Sequence of chain 23.E:
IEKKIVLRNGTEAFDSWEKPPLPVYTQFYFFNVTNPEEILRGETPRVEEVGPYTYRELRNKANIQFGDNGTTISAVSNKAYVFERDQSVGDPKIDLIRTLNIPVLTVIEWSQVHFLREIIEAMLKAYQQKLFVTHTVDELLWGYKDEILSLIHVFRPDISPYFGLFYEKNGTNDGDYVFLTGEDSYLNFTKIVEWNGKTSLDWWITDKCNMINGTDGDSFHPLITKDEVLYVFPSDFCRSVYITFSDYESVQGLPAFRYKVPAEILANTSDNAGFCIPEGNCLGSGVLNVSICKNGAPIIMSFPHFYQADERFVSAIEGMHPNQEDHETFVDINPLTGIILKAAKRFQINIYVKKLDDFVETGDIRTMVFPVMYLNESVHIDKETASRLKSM

This protein binds this small molecule.
Small molecule (SMILES): CC(=O)N[C@H]1[C@H](O[C@H]2[C@H](O)[C@@H](NC(C)=O)CO[C@@H]2CO)O[C@H](CO)[C@@H](O[C@@H]2O[C@H](CO[C@H]3O[C@H](CO)[C@@H](O)[C@H](O)[C@@H]3O)[C@@H](O)[C@H](O[C@H]3O[C@H](CO)[C@@H](O)[C@H](O)[C@@H]3O)[C@@H]2O)[C@@H]1O

Binding-site contacts:
Ligand atom C8 contacts residue TYR41 of chain 23.E at 3.6 Å (hydrophobic).
Ligand atom C1 contacts residue ARG358 of chain 23.E at 3.7 Å.
Ligand atom C4 contacts residue ASN388 of chain 23.E at 4.2 Å.
Ligand atom O6 contacts residue TYR386 of chain 23.E at 4.0 Å.
Ligand atom C7 contacts residue SER390 of chain 23.E at 4.2 Å.
Ligand atom C2 contacts residue ARG358 of chain 23.E at 4.3 Å.
Ligand atom O5 contacts residue ARG358 of chain 23.E at 3.4 Å (salt-bridge).
Ligand atom C7 contacts residue GLN39 of chain 23.E at 4.1 Å.
Ligand atom N2 contacts residue ASN388 of chain 23.E at 2.9 Å (h-bond).
Ligand atom O6 contacts residue ARG358 of chain 23.E at 3.3 Å.
Ligand atom O4 contacts residue TYR41 of chain 23.E at 3.5 Å (h-bond).
Ligand atom O7 contacts residue GLN39 of chain 23.E at 2.9 Å (h-bond).
Ligand atom C2 contacts residue ASN388 of chain 23.E at 2.5 Å.
Ligand atom N2 contacts residue TYR41 of chain 23.E at 4.3 Å.
Ligand atom O6 contacts residue HIS339 of chain 23.E at 3.9 Å.
Ligand atom C5 contacts residue TYR41 of chain 23.E at 3.4 Å (hydrophobic).
Ligand atom O6 contacts residue TYR41 of chain 23.E at 3.6 Å.
Ligand atom C5 contacts residue ASN388 of chain 23.E at 3.6 Å.
Ligand atom C1 contacts residue ASP338 of chain 23.E at 4.3 Å.
Ligand atom O7 contacts residue ASN388 of chain 23.E at 3.9 Å.
Ligand atom C6 contacts residue ARG358 of chain 23.E at 4.4 Å.
Ligand atom C3 contacts residue TYR41 of chain 23.E at 4.2 Å (hydrophobic).
Ligand atom O5 contacts residue ASN388 of chain 23.E at 2.3 Å (h-bond).
Ligand atom O6 contacts residue ASP338 of chain 23.E at 2.9 Å (salt-bridge).
Ligand atom C7 contacts residue TYR41 of chain 23.E at 3.5 Å (hydrophobic).
Ligand atom C1 contacts residue ASN388 of chain 23.E at 1.4 Å.
Ligand atom C6 contacts residue TYR41 of chain 23.E at 3.6 Å (hydrophobic).
Ligand atom O4 contacts residue ASP338 of chain 23.E at 4.2 Å.
Ligand atom O5 contacts residue TYR41 of chain 23.E at 4.4 Å.
Ligand atom C8 contacts residue GLU61 of chain 23.E at 3.3 Å.
Ligand atom C3 contacts residue ASP338 of chain 23.E at 4.5 Å.
Ligand atom C3 contacts residue ASN388 of chain 23.E at 3.8 Å.
Ligand atom C4 contacts residue TYR41 of chain 23.E at 3.9 Å (hydrophobic).
Ligand atom O7 contacts residue TYR41 of chain 23.E at 3.3 Å (h-bond).
Ligand atom C8 contacts residue SER390 of chain 23.E at 3.3 Å.
Ligand atom C4 contacts residue ASP338 of chain 23.E at 4.3 Å.
Ligand atom C5 contacts residue ASP338 of chain 23.E at 3.5 Å.
Ligand atom C7 contacts residue ASN388 of chain 23.E at 3.6 Å.
Ligand atom O5 contacts residue ASP338 of chain 23.E at 4.2 Å.
Ligand atom C6 contacts residue ASP338 of chain 23.E at 3.3 Å.